The protein below binds the small molecule below.
Small molecule (SMILES): CC(=O)N[C@@H]1[C@@H](O)[C@H](O)[C@@H](CO)O[C@H]1O

Sequence of chain 1.A:
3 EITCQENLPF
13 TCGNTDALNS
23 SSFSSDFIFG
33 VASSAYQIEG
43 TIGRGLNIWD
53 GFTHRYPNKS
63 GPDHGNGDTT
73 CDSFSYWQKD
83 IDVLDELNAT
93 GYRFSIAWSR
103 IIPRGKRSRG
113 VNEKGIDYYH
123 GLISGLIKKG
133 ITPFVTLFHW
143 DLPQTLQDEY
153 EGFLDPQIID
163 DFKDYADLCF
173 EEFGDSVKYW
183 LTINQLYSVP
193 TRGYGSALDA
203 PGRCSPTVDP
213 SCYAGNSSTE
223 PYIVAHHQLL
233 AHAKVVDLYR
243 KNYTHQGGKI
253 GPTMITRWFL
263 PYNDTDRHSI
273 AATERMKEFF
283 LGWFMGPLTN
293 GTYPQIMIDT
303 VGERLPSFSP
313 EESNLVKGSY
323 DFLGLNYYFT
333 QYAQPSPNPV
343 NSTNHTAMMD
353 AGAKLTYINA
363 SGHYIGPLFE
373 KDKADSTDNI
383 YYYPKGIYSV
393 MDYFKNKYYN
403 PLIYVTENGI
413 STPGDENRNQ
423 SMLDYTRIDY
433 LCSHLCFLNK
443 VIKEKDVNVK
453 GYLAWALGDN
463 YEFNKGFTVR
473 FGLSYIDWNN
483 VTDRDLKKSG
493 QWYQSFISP

Binding-site contacts:
Ligand atom C1 contacts residue ASN244 of chain 1.A at 1.8 Å.
Ligand atom O7 contacts residue ASN244 of chain 1.A at 4.1 Å.
Ligand atom C8 contacts residue LEU240 of chain 1.A at 3.4 Å (hydrophobic).
Ligand atom C2 contacts residue ASN244 of chain 1.A at 2.8 Å.
Ligand atom O5 contacts residue ASN244 of chain 1.A at 2.4 Å (h-bond).
Ligand atom C4 contacts residue ASN244 of chain 1.A at 4.3 Å.
Ligand atom C5 contacts residue ASN244 of chain 1.A at 3.7 Å.
Ligand atom N2 contacts residue ASN244 of chain 1.A at 3.0 Å (h-bond).
Ligand atom C7 contacts residue LEU240 of chain 1.A at 4.0 Å (hydrophobic).
Ligand atom C7 contacts residue LYS165 of chain 1.A at 3.8 Å.
Ligand atom C8 contacts residue LYS165 of chain 1.A at 2.8 Å.
Ligand atom C8 contacts residue ASN244 of chain 1.A at 4.4 Å.
Ligand atom N2 contacts residue LEU240 of chain 1.A at 4.3 Å.
Ligand atom O7 contacts residue ASP239 of chain 1.A at 4.0 Å.
Ligand atom C8 contacts residue ASP239 of chain 1.A at 4.1 Å.
Ligand atom C3 contacts residue ASN244 of chain 1.A at 4.0 Å.
Ligand atom O7 contacts residue LYS243 of chain 1.A at 4.1 Å.
Ligand atom C7 contacts residue ASN244 of chain 1.A at 3.7 Å.